Sequence of chain 2.A:
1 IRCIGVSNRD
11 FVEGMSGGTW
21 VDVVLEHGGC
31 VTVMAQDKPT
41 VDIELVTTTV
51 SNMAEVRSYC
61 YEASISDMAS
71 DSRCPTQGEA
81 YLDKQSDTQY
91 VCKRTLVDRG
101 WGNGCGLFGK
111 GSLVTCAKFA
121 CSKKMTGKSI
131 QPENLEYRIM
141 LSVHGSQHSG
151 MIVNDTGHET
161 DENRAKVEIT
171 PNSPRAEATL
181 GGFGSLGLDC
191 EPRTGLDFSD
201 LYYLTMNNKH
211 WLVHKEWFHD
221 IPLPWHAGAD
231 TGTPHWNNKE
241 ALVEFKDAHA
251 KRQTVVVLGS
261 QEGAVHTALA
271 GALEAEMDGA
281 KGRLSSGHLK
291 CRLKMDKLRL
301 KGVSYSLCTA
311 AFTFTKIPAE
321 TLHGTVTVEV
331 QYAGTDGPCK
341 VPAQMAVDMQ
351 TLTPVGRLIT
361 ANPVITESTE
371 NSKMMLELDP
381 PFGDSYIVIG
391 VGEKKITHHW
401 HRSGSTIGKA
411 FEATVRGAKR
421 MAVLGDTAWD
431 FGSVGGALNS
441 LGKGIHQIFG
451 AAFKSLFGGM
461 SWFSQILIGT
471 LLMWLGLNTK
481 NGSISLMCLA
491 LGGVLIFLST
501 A

Binding-site contacts:
Ligand atom C1 contacts residue ASN154 of chain 2.A at 2.6 Å.
Ligand atom C5 contacts residue THR156 of chain 2.A at 3.7 Å.
Ligand atom O5 contacts residue ASN154 of chain 2.A at 3.7 Å.
Ligand atom C3 contacts residue ASN154 of chain 2.A at 4.3 Å.
Ligand atom C8 contacts residue GLY150 of chain 2.A at 4.3 Å.
Ligand atom O7 contacts residue VAL153 of chain 2.A at 2.8 Å (h-bond).
Ligand atom C7 contacts residue GLY150 of chain 2.A at 4.5 Å.
Ligand atom O5 contacts residue THR156 of chain 2.A at 3.9 Å.
Ligand atom N2 contacts residue ASN154 of chain 2.A at 2.2 Å (h-bond).
Ligand atom C7 contacts residue ASN154 of chain 2.A at 1.9 Å.
Ligand atom O7 contacts residue ASN154 of chain 2.A at 1.3 Å (h-bond).
Ligand atom O7 contacts residue GLY150 of chain 2.A at 4.2 Å.
Ligand atom C7 contacts residue VAL153 of chain 2.A at 4.0 Å (hydrophobic).
Ligand atom C6 contacts residue THR156 of chain 2.A at 4.2 Å.
Ligand atom C2 contacts residue ASN154 of chain 2.A at 2.9 Å.
Ligand atom C1 contacts residue THR156 of chain 2.A at 4.1 Å.
Ligand atom C8 contacts residue ASN154 of chain 2.A at 3.4 Å.
Ligand atom O7 contacts residue THR156 of chain 2.A at 4.2 Å.

A protein and the small-molecule ligand that binds it are described below.
Small molecule (SMILES): CC(=O)N[C@H]1[C@H](O[C@H]2[C@H](O)[C@@H](NC(C)=O)CO[C@@H]2CO)O[C@H](CO)[C@@H](O)[C@@H]1O